Binding-site contacts:
Ligand atom C2 contacts residue ASN100 of chain 3.A at 2.5 Å.
Ligand atom O5 contacts residue ASN100 of chain 3.A at 2.5 Å (h-bond).
Ligand atom O7 contacts residue ASN100 of chain 3.A at 3.9 Å.
Ligand atom C1 contacts residue ASN100 of chain 3.A at 1.4 Å.
Ligand atom C7 contacts residue ASN100 of chain 3.A at 3.7 Å.
Ligand atom C1 contacts residue SER102 of chain 3.A at 3.8 Å.
Ligand atom N2 contacts residue ASN100 of chain 3.A at 3.0 Å (h-bond).
Ligand atom O5 contacts residue SER102 of chain 3.A at 3.9 Å.
Ligand atom C3 contacts residue ASN100 of chain 3.A at 3.8 Å.
Ligand atom C4 contacts residue ASN100 of chain 3.A at 4.2 Å.
Ligand atom O7 contacts residue SER102 of chain 3.A at 4.2 Å.
Ligand atom O7 contacts residue TRP103 of chain 3.A at 4.3 Å.
Ligand atom C5 contacts residue ASN100 of chain 3.A at 3.7 Å.
Ligand atom C2 contacts residue SER102 of chain 3.A at 4.0 Å.

Sequence of chain 3.A:
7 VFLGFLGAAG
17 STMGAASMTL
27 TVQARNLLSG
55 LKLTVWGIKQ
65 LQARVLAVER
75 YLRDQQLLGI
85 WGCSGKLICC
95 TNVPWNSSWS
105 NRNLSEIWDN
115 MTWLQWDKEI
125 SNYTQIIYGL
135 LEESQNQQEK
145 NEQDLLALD

The small molecule below binds the protein below.
Small molecule (SMILES): CC(=O)N[C@@H]1[C@@H](O)[C@H](O)[C@@H](CO)O[C@H]1O